Binding-site contacts:
Ligand atom C6 contacts residue THR379 of chain 1.E at 4.3 Å.
Ligand atom O7 contacts residue NAG1 of chain 1.LB at 3.9 Å.
Ligand atom C6 contacts residue THR381 of chain 1.E at 4.2 Å.
Ligand atom C4 contacts residue ASN297 of chain 1.E at 4.2 Å.
Ligand atom C2 contacts residue HIS295 of chain 1.E at 4.0 Å.
Ligand atom C8 contacts residue ASN261 of chain 1.E at 4.1 Å.
Ligand atom C3 contacts residue HIS295 of chain 1.E at 3.9 Å.
Ligand atom C5 contacts residue HIS295 of chain 1.E at 4.4 Å.
Ligand atom C1 contacts residue HIS295 of chain 1.E at 3.7 Å.
Ligand atom C1 contacts residue ASN297 of chain 1.E at 1.4 Å.
Ligand atom C7 contacts residue ASN297 of chain 1.E at 3.5 Å.
Ligand atom O5 contacts residue ASN297 of chain 1.E at 2.2 Å (h-bond).
Ligand atom C5 contacts residue ASN297 of chain 1.E at 3.6 Å.
Ligand atom O7 contacts residue ASN261 of chain 1.E at 3.9 Å.
Ligand atom O6 contacts residue THR379 of chain 1.E at 3.8 Å.
Ligand atom C3 contacts residue ASN297 of chain 1.E at 3.9 Å.
Ligand atom N2 contacts residue HIS295 of chain 1.E at 3.8 Å.
Ligand atom N2 contacts residue ASN297 of chain 1.E at 3.1 Å (h-bond).
Ligand atom O5 contacts residue THR381 of chain 1.E at 4.4 Å.
Ligand atom C5 contacts residue THR381 of chain 1.E at 4.2 Å.
Ligand atom C8 contacts residue ARG410 of chain 1.E at 4.0 Å.
Ligand atom C1 contacts residue THR379 of chain 1.E at 4.2 Å.
Ligand atom O5 contacts residue THR379 of chain 1.E at 3.5 Å (h-bond).
Ligand atom C7 contacts residue ASN261 of chain 1.E at 4.3 Å.
Ligand atom C2 contacts residue ASN297 of chain 1.E at 2.6 Å.
Ligand atom O7 contacts residue ASN297 of chain 1.E at 3.5 Å (h-bond).

The protein below binds the small molecule below.
Small molecule (SMILES): CC(=O)N[C@H]1[C@H](O[C@H]2[C@H](O)[C@@H](NC(C)=O)CO[C@@H]2CO)O[C@H](CO)[C@@H](O[C@@H]2O[C@H](CO)[C@@H](O)[C@H](O[C@H]3O[C@H](CO)[C@@H](O)[C@H](O)[C@@H]3O)[C@@H]2O)[C@@H]1O

Sequence of chain 1.E:
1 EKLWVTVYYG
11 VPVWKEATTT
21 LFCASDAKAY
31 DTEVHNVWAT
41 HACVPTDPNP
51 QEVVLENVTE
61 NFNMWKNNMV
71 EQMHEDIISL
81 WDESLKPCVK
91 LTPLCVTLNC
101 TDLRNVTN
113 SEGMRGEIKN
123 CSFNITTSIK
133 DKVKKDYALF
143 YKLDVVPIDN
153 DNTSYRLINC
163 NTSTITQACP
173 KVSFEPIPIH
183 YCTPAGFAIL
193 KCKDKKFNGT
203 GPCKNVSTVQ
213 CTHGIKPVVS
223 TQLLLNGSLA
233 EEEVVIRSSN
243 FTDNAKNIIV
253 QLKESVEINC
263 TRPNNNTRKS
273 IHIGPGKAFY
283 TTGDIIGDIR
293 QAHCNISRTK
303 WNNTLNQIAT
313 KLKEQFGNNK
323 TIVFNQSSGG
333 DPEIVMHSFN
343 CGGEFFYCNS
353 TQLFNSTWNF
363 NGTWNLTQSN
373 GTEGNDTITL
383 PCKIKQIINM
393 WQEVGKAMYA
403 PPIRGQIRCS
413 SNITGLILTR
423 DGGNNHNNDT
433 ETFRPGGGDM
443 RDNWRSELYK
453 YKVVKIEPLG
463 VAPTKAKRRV